Sequence of chain 1.F:
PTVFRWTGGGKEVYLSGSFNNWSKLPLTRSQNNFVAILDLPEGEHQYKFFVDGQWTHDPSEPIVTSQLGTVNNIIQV

A protein and the small-molecule ligand that binds it are described below.
Small molecule (SMILES): OC[C@H]1O[C@@H]2O[C@H]3[C@H](O)[C@@H](O)[C@@H](O[C@H]4[C@H](O)[C@@H](O)[C@@H](O[C@H]5[C@H](O)[C@@H](O)[C@@H](O[C@H]6[C@H](O)[C@@H](O)[C@@H](O[C@H]7[C@H](O)[C@@H](O)[C@@H](O[C@H]8[C@H](O)[C@@H](O)[C@@H](O[C@H]1[C@H](O)[C@H]2O)O[C@@H]8CO)O[C@@H]7CO)O[C@@H]6CO)O[C@@H]5CO)O[C@@H]4CO)O[C@@H]3CO

Binding-site contacts:
Ligand atom O4 contacts residue LEU79 of chain 1.F at 3.6 Å.
Ligand atom C4 contacts residue TRP33 of chain 1.F at 3.8 Å (hydrophobic).
Ligand atom C2 contacts residue THR81 of chain 1.F at 3.6 Å.
Ligand atom O2 contacts residue ASN83 of chain 1.F at 2.6 Å (h-bond).
Ligand atom C5 contacts residue TRP66 of chain 1.F at 4.0 Å (hydrophobic).
Ligand atom C5 contacts residue LEU79 of chain 1.F at 3.9 Å (hydrophobic).
Ligand atom O2 contacts residue SO41 of chain 1.V at 2.4 Å (h-bond).
Ligand atom C2 contacts residue TRP33 of chain 1.F at 3.7 Å (hydrophobic).
Ligand atom O2 contacts residue LYS59 of chain 1.F at 3.9 Å.
Ligand atom C3 contacts residue THR81 of chain 1.F at 3.3 Å.
Ligand atom O3 contacts residue SO41 of chain 1.V at 3.6 Å.
Ligand atom O3 contacts residue SER77 of chain 1.F at 3.5 Å.
Ligand atom O4 contacts residue THR81 of chain 1.F at 4.0 Å.
Ligand atom C3 contacts residue LEU79 of chain 1.F at 4.0 Å (hydrophobic).
Ligand atom O5 contacts residue TRP33 of chain 1.F at 3.8 Å.
Ligand atom C6 contacts residue TRP66 of chain 1.F at 3.8 Å (hydrophobic).
Ligand atom C3 contacts residue SO41 of chain 1.V at 4.1 Å.
Ligand atom O3 contacts residue GLN78 of chain 1.F at 3.4 Å (h-bond).
Ligand atom O2 contacts residue THR81 of chain 1.F at 2.8 Å (h-bond).
Ligand atom O3 contacts residue LYS59 of chain 1.F at 2.9 Å (salt-bridge).
Ligand atom C6 contacts residue TRP33 of chain 1.F at 3.6 Å (hydrophobic).
Ligand atom C2 contacts residue ASN83 of chain 1.F at 3.4 Å.
Ligand atom C3 contacts residue ASN83 of chain 1.F at 4.0 Å.
Ligand atom O2 contacts residue SER77 of chain 1.F at 3.5 Å.
Ligand atom C2 contacts residue TRP66 of chain 1.F at 3.8 Å (hydrophobic).
Ligand atom C4 contacts residue SO41 of chain 1.V at 3.6 Å.
Ligand atom C1 contacts residue SO41 of chain 1.V at 3.5 Å.
Ligand atom C1 contacts residue TRP66 of chain 1.F at 4.0 Å (hydrophobic).
Ligand atom O3 contacts residue LEU79 of chain 1.F at 3.6 Å.
Ligand atom O2 contacts residue LEU79 of chain 1.F at 3.9 Å.
Ligand atom O5 contacts residue TRP66 of chain 1.F at 3.5 Å.
Ligand atom C3 contacts residue GLN78 of chain 1.F at 4.0 Å.
Ligand atom C1 contacts residue TRP33 of chain 1.F at 3.7 Å (hydrophobic).
Ligand atom O3 contacts residue TRP33 of chain 1.F at 3.9 Å.
Ligand atom O3 contacts residue ASN83 of chain 1.F at 2.9 Å (h-bond).
Ligand atom C4 contacts residue TRP66 of chain 1.F at 4.0 Å (hydrophobic).
Ligand atom C2 contacts residue SO41 of chain 1.V at 3.1 Å.
Ligand atom C2 contacts residue GLN78 of chain 1.F at 3.5 Å.
Ligand atom O3 contacts residue THR81 of chain 1.F at 3.2 Å (h-bond).
Ligand atom O2 contacts residue GLN78 of chain 1.F at 2.7 Å (h-bond).